The protein below binds the small molecule below.
Small molecule (SMILES): CCCOc1cc2c(cc1/C(C)=C\C=C\C(C)=C\C(=O)O)C(C)(C)CCC2(C)C

Sequence of chain 2.A:
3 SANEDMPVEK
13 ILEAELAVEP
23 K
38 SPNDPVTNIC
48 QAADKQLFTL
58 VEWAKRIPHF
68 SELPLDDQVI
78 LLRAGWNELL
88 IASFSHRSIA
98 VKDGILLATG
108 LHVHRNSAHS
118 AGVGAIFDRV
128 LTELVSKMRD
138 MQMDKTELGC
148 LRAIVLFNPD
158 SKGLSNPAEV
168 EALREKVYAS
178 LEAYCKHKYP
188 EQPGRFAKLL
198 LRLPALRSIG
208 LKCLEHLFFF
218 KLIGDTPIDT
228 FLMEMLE

Sequence of chain 1.A:
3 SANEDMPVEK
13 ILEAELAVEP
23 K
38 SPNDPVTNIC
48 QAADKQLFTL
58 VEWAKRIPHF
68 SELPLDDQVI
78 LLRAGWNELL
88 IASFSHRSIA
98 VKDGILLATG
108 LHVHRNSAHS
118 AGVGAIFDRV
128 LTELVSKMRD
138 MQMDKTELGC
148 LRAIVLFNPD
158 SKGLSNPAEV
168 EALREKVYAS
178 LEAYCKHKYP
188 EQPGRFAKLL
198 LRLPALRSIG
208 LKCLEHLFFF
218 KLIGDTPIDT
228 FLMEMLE

Binding-site contacts:
Ligand atom C5 contacts residue CYS210 of chain 2.A at 3.8 Å (hydrophobic).
Ligand atom C16 contacts residue ILE46 of chain 2.A at 3.6 Å (hydrophobic).
Ligand atom C24 contacts residue ALA49 of chain 2.A at 3.9 Å (hydrophobic).
Ligand atom C24 contacts residue PHE91 of chain 2.A at 3.9 Å (hydrophobic).
Ligand atom C3 contacts residue CYS210 of chain 2.A at 3.4 Å (hydrophobic).
Ligand atom C7 contacts residue CYS210 of chain 2.A at 3.5 Å (hydrophobic).
Ligand atom C26 contacts residue ALA50 of chain 2.A at 3.8 Å (hydrophobic).
Ligand atom C18 contacts residue TRP83 of chain 2.A at 3.7 Å (hydrophobic).
Ligand atom O2 contacts residue ALA105 of chain 2.A at 3.0 Å (h-bond).
Ligand atom O2 contacts residue ARG94 of chain 2.A at 3.8 Å.
Ligand atom C23 contacts residue LEU104 of chain 2.A at 3.6 Å (hydrophobic).
Ligand atom C24 contacts residue ALA105 of chain 2.A at 3.6 Å (hydrophobic).
Ligand atom O3 contacts residue ALA105 of chain 2.A at 3.3 Å.
Ligand atom C19 contacts residue ALA50 of chain 2.A at 3.9 Å (hydrophobic).
Ligand atom O3 contacts residue ARG94 of chain 2.A at 2.9 Å (salt-bridge).
Ligand atom C8 contacts residue CYS210 of chain 2.A at 3.3 Å (hydrophobic).
Ligand atom C11 contacts residue CYS210 of chain 2.A at 3.9 Å (hydrophobic).
Ligand atom C23 contacts residue ALA49 of chain 2.A at 3.8 Å (hydrophobic).
Ligand atom O3 contacts residue PHE91 of chain 2.A at 3.8 Å.
Ligand atom C13 contacts residue PHE91 of chain 2.A at 3.9 Å (hydrophobic).
Ligand atom C18 contacts residue CYS210 of chain 2.A at 3.5 Å (hydrophobic).
Ligand atom C2 contacts residue ILE46 of chain 2.A at 3.9 Å (hydrophobic).
Ligand atom C24 contacts residue ARG94 of chain 2.A at 3.6 Å.
Ligand atom C20 contacts residue PHE91 of chain 2.A at 3.9 Å (hydrophobic).
Ligand atom C12 contacts residue CYS47 of chain 2.A at 3.9 Å (hydrophobic).
Ligand atom O2 contacts residue LEU104 of chain 2.A at 3.4 Å.
Ligand atom C18 contacts residue ASN84 of chain 2.A at 3.9 Å.
Ligand atom C22 contacts residue PHE91 of chain 2.A at 3.7 Å (hydrophobic).
Ligand atom C20 contacts residue ALA50 of chain 2.A at 3.8 Å (hydrophobic).
Ligand atom C9 contacts residue ILE123 of chain 2.A at 3.7 Å (hydrophobic).
Ligand atom C23 contacts residue ILE46 of chain 2.A at 3.6 Å (hydrophobic).
Ligand atom C19 contacts residue PHE91 of chain 2.A at 3.9 Å (hydrophobic).
Ligand atom C5 contacts residue ILE46 of chain 2.A at 3.8 Å (hydrophobic).
Ligand atom C21 contacts residue PHE91 of chain 2.A at 3.6 Å (hydrophobic).
Ligand atom C25 contacts residue LEU214 of chain 2.A at 3.6 Å (hydrophobic).
Ligand atom C1 contacts residue CYS210 of chain 2.A at 3.7 Å (hydrophobic).
Ligand atom C26 contacts residue TRP83 of chain 2.A at 3.5 Å (hydrophobic).
Ligand atom C2 contacts residue CYS210 of chain 2.A at 3.9 Å (hydrophobic).
Ligand atom O3 contacts residue GLN53 of chain 2.A at 3.6 Å.
Ligand atom O2 contacts residue ALA49 of chain 2.A at 3.1 Å.